A small-molecule ligand and the protein it binds are described below.
Small molecule (SMILES): CC(=O)N[C@@H]1[C@@H](O)[C@H](O)[C@@H](CO)O[C@H]1O

Binding-site contacts:
Ligand atom C3 contacts residue ASN446 of chain 1.D at 3.9 Å.
Ligand atom N2 contacts residue ASN446 of chain 1.D at 3.2 Å (h-bond).
Ligand atom C7 contacts residue ASN446 of chain 1.D at 3.5 Å.
Ligand atom N2 contacts residue PRO445 of chain 1.D at 4.0 Å.
Ligand atom C2 contacts residue ASN446 of chain 1.D at 2.8 Å.
Ligand atom C8 contacts residue PRO445 of chain 1.D at 3.5 Å (hydrophobic).
Ligand atom C7 contacts residue PRO445 of chain 1.D at 4.1 Å (hydrophobic).
Ligand atom C4 contacts residue ASN446 of chain 1.D at 4.0 Å.
Ligand atom C5 contacts residue ASN446 of chain 1.D at 3.1 Å.
Ligand atom O7 contacts residue ASN446 of chain 1.D at 3.4 Å (h-bond).
Ligand atom C1 contacts residue ASN446 of chain 1.D at 1.4 Å.
Ligand atom O5 contacts residue ASN446 of chain 1.D at 2.3 Å (h-bond).
Ligand atom O7 contacts residue SER475 of chain 1.D at 4.5 Å.
Ligand atom C6 contacts residue ASN446 of chain 1.D at 4.2 Å.

Sequence of chain 1.D:
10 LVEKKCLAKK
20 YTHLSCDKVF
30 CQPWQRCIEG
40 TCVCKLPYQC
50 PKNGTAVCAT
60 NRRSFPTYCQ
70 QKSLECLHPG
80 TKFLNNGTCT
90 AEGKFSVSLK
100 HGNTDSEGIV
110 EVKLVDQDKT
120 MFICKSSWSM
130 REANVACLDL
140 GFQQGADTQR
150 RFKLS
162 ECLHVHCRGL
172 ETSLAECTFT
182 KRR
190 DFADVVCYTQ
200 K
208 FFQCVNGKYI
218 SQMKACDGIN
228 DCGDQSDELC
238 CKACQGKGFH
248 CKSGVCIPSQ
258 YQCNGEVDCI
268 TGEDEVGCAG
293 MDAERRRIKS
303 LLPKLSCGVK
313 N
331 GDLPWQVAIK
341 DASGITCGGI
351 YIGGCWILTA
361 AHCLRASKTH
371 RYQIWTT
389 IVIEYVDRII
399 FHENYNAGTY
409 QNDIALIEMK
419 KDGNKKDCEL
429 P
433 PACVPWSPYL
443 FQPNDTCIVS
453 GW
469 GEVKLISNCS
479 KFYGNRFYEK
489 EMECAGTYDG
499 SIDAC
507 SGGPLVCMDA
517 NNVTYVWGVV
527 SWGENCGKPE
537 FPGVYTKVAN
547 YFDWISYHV